This small molecule binds to this protein.
Small molecule (SMILES): CC[C@H](/C=C(/C)[C@@H]1C[C@@H](OC)C[C@H](O)C(C)(C)[C@@]2(O)O[C@@H](C[C@@H](OC)[C@H](O)C(=O)O1)C[C@@H](OC)[C@H]2O)CO

Binding-site contacts:
Ligand atom C2 contacts residue ARG306 of chain 1.B at 3.5 Å.
Ligand atom C3 contacts residue ARG306 of chain 1.B at 3.0 Å.
Ligand atom O24 contacts residue PHE294 of chain 1.B at 2.5 Å (h-bond).
Ligand atom C1 contacts residue ASP295 of chain 1.B at 2.5 Å.
Ligand atom O7 contacts residue ASP118 of chain 15.B at 3.6 Å.
Ligand atom C17 contacts residue LYS122 of chain 15.B at 3.6 Å.
Ligand atom O15 contacts residue ASP295 of chain 1.B at 3.6 Å.
Ligand atom C26 contacts residue TYR310 of chain 1.B at 3.8 Å (hydrophobic).
Ligand atom C6 contacts residue ASP295 of chain 1.B at 3.7 Å.
Ligand atom C24 contacts residue TYR310 of chain 1.B at 3.8 Å (hydrophobic).
Ligand atom C4 contacts residue ASP295 of chain 1.B at 3.7 Å.
Ligand atom C26 contacts residue PHE294 of chain 1.B at 3.8 Å (hydrophobic).
Ligand atom O2 contacts residue ASP295 of chain 1.B at 1.6 Å (salt-bridge).
Ligand atom C27 contacts residue PHE341 of chain 1.B at 3.5 Å (hydrophobic).
Ligand atom C3 contacts residue ASP295 of chain 1.B at 3.3 Å.
Ligand atom O3 contacts residue ARG306 of chain 1.B at 2.1 Å (salt-bridge).
Ligand atom C5 contacts residue ASP295 of chain 1.B at 3.0 Å.
Ligand atom O91 contacts residue ASP295 of chain 1.B at 2.6 Å (salt-bridge).
Ligand atom O1 contacts residue ALA296 of chain 1.B at 3.0 Å (h-bond).
Ligand atom C25 contacts residue ARG306 of chain 1.B at 3.5 Å.
Ligand atom C5 contacts residue LYS297 of chain 1.B at 2.7 Å.
Ligand atom O2 contacts residue ARG306 of chain 1.B at 3.0 Å (salt-bridge).
Ligand atom O8 contacts residue ASP118 of chain 15.B at 2.9 Å (salt-bridge).
Ligand atom O1 contacts residue PHE294 of chain 1.B at 3.5 Å (h-bond).
Ligand atom O9 contacts residue ASP295 of chain 1.B at 3.5 Å (salt-bridge).
Ligand atom C23 contacts residue PHE294 of chain 1.B at 3.5 Å (hydrophobic).
Ligand atom O2 contacts residue ALA296 of chain 1.B at 3.5 Å (h-bond).
Ligand atom C7 contacts residue ASP295 of chain 1.B at 3.6 Å.
Ligand atom C7 contacts residue LYS297 of chain 1.B at 3.3 Å.
Ligand atom C9 contacts residue ASP295 of chain 1.B at 3.6 Å.
Ligand atom O1 contacts residue ASP295 of chain 1.B at 2.7 Å (salt-bridge).
Ligand atom C16 contacts residue ARG306 of chain 1.B at 2.6 Å.
Ligand atom C4 contacts residue ARG306 of chain 1.B at 3.2 Å.
Ligand atom C4 contacts residue LYS297 of chain 1.B at 2.9 Å.
Ligand atom O2 contacts residue LYS297 of chain 1.B at 3.5 Å (salt-bridge).
Ligand atom C6 contacts residue ASP118 of chain 15.B at 3.6 Å.
Ligand atom C24 contacts residue PHE294 of chain 1.B at 3.2 Å (hydrophobic).
Ligand atom C2 contacts residue ASP295 of chain 1.B at 1.9 Å.
Ligand atom C6 contacts residue LYS297 of chain 1.B at 2.4 Å.
Ligand atom O24 contacts residue TYR310 of chain 1.B at 3.2 Å (h-bond).

Sequence of chain 15.B:
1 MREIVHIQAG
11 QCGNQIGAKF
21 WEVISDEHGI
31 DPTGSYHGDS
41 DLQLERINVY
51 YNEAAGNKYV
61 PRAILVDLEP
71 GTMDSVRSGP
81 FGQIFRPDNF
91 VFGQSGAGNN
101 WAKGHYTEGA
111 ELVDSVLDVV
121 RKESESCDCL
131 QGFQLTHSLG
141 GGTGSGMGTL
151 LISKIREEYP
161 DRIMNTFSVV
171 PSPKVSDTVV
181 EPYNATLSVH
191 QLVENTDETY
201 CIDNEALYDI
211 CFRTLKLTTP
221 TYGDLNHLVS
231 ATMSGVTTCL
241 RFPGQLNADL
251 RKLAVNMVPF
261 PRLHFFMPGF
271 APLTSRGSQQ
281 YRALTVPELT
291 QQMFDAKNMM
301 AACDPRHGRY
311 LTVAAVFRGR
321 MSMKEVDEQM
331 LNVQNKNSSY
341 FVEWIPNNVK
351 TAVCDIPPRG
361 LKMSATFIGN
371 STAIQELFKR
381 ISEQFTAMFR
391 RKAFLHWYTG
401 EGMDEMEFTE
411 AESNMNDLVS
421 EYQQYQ

Sequence of chain 1.B:
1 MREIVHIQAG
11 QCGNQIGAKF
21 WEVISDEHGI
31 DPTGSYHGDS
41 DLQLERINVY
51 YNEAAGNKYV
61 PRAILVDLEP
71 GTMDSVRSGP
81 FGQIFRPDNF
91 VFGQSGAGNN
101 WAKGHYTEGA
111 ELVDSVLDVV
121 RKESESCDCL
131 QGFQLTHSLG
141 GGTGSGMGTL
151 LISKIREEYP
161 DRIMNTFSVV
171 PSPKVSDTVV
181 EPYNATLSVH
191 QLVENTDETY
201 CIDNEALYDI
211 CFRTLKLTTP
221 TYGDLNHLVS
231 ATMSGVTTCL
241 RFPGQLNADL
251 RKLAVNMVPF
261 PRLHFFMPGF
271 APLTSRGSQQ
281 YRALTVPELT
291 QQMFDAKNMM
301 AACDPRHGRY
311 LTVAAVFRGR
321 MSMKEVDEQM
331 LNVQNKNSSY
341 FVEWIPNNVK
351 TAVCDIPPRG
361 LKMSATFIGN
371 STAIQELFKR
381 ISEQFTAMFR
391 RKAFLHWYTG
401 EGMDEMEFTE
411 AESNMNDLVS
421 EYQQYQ